Binding-site contacts:
Ligand atom O3 contacts residue ASP80 of chain 1.A at 2.9 Å (salt-bridge).
Ligand atom O6 contacts residue TYR170 of chain 1.A at 2.9 Å (h-bond).
Ligand atom O4 contacts residue TRP355 of chain 1.A at 3.6 Å.
Ligand atom O3 contacts residue TRP77 of chain 1.A at 3.2 Å (h-bond).
Ligand atom O6 contacts residue GLU168 of chain 1.A at 3.4 Å.
Ligand atom C2 contacts residue ASP80 of chain 1.A at 3.3 Å.
Ligand atom C3 contacts residue TRP77 of chain 1.A at 3.6 Å (hydrophobic).
Ligand atom O2 contacts residue ALA78 of chain 1.A at 3.4 Å.
Ligand atom O3 contacts residue ALA78 of chain 1.A at 3.4 Å.
Ligand atom C6 contacts residue GLU168 of chain 1.A at 3.7 Å.
Ligand atom C4 contacts residue TRP355 of chain 1.A at 3.5 Å (hydrophobic).
Ligand atom C6 contacts residue TRP355 of chain 1.A at 3.6 Å (hydrophobic).
Ligand atom C3 contacts residue GLU126 of chain 1.A at 3.5 Å.
Ligand atom O2 contacts residue ASP80 of chain 1.A at 2.6 Å (salt-bridge).
Ligand atom O2 contacts residue TRP77 of chain 1.A at 3.1 Å (h-bond).
Ligand atom O3 contacts residue GLU126 of chain 1.A at 2.7 Å (salt-bridge).
Ligand atom C1 contacts residue TYR170 of chain 1.A at 3.8 Å (hydrophobic).
Ligand atom C6 contacts residue PHE171 of chain 1.A at 3.8 Å (hydrophobic).
Ligand atom O2 contacts residue GLU126 of chain 1.A at 2.6 Å (salt-bridge).
Ligand atom O3 contacts residue ARG81 of chain 1.A at 2.7 Å (salt-bridge).
Ligand atom O2 contacts residue MET345 of chain 1.A at 3.9 Å.
Ligand atom C2 contacts residue TRP245 of chain 1.A at 3.7 Å (hydrophobic).
Ligand atom O5 contacts residue TYR170 of chain 1.A at 3.3 Å.
Ligand atom C6 contacts residue TYR170 of chain 1.A at 3.8 Å (hydrophobic).
Ligand atom C2 contacts residue GLU126 of chain 1.A at 3.3 Å.
Ligand atom O2 contacts residue TRP245 of chain 1.A at 3.8 Å.
Ligand atom C3 contacts residue ARG81 of chain 1.A at 3.9 Å.
Ligand atom C1 contacts residue ASP29 of chain 1.A at 3.1 Å.
Ligand atom O5 contacts residue ASP29 of chain 1.A at 3.7 Å.
Ligand atom O4 contacts residue ARG81 of chain 1.A at 3.0 Å (salt-bridge).
Ligand atom C1 contacts residue TRP245 of chain 1.A at 3.9 Å (hydrophobic).
Ligand atom C6 contacts residue PRO169 of chain 1.A at 3.8 Å (hydrophobic).
Ligand atom O1 contacts residue ASN27 of chain 1.A at 3.3 Å (h-bond).
Ligand atom O6 contacts residue PRO169 of chain 1.A at 3.3 Å.
Ligand atom O6 contacts residue PHE171 of chain 1.A at 3.8 Å.
Ligand atom C3 contacts residue ASP80 of chain 1.A at 3.6 Å.
Ligand atom O2 contacts residue LYS30 of chain 1.A at 2.9 Å (salt-bridge).
Ligand atom O1 contacts residue ASP29 of chain 1.A at 2.9 Å (salt-bridge).
Ligand atom C4 contacts residue TYR170 of chain 1.A at 3.9 Å (hydrophobic).
Ligand atom O3 contacts residue TRP355 of chain 1.A at 3.8 Å.

A small-molecule ligand and the protein it binds are described below.
Small molecule (SMILES): OC[C@H]1O[C@H](O[C@H]2[C@H](O)[C@@H](O)[C@@H](O)O[C@@H]2CO)[C@H](O)[C@@H](O)[C@@H]1O

Sequence of chain 1.A:
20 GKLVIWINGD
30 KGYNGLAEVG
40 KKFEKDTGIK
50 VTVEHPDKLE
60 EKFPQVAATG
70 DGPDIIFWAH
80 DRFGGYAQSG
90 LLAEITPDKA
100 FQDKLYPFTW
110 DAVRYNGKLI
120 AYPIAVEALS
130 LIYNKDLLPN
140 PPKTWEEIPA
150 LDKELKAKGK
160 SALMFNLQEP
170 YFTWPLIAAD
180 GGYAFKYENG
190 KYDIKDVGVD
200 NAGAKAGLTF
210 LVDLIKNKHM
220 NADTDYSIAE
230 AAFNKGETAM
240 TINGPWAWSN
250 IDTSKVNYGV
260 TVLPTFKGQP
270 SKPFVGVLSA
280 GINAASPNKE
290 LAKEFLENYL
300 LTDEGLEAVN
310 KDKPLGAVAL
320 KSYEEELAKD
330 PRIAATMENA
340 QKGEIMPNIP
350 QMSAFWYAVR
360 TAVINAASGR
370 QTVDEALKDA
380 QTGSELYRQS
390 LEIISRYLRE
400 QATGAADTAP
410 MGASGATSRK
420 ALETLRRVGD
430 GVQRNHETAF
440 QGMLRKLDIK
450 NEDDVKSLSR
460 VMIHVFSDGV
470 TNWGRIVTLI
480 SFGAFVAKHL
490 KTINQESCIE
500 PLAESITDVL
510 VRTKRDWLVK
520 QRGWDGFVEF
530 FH